Sequence of chain 1.A:
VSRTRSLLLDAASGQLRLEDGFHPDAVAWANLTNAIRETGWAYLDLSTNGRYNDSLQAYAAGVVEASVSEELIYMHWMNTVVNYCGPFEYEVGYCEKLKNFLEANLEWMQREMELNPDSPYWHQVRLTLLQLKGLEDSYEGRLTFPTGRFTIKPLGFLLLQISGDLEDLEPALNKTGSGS

Binding-site contacts:
Ligand atom C2 contacts residue ASN47 of chain 1.A at 2.6 Å.
Ligand atom C8 contacts residue TYR59 of chain 1.A at 3.0 Å (hydrophobic).
Ligand atom C1 contacts residue ASN47 of chain 1.A at 1.5 Å.
Ligand atom C8 contacts residue ASP61 of chain 1.A at 3.9 Å.
Ligand atom N2 contacts residue THR49 of chain 1.A at 4.1 Å.
Ligand atom C5 contacts residue ASN47 of chain 1.A at 3.6 Å.
Ligand atom C7 contacts residue ASN47 of chain 1.A at 3.3 Å.
Ligand atom C3 contacts residue ASN47 of chain 1.A at 3.9 Å.
Ligand atom C7 contacts residue TYR59 of chain 1.A at 4.3 Å (hydrophobic).
Ligand atom O7 contacts residue SER18 of chain 1.A at 4.1 Å.
Ligand atom O7 contacts residue ASN47 of chain 1.A at 3.4 Å (h-bond).
Ligand atom C7 contacts residue THR49 of chain 1.A at 3.0 Å.
Ligand atom C8 contacts residue LEU48 of chain 1.A at 4.2 Å (hydrophobic).
Ligand atom C8 contacts residue THR49 of chain 1.A at 3.5 Å.
Ligand atom O7 contacts residue LEU48 of chain 1.A at 4.0 Å.
Ligand atom O7 contacts residue THR49 of chain 1.A at 2.0 Å (h-bond).
Ligand atom C4 contacts residue ASN47 of chain 1.A at 4.3 Å.
Ligand atom C8 contacts residue LEU60 of chain 1.A at 4.2 Å (hydrophobic).
Ligand atom C8 contacts residue ASN47 of chain 1.A at 3.1 Å.
Ligand atom O5 contacts residue ASN47 of chain 1.A at 2.4 Å (h-bond).
Ligand atom N2 contacts residue ASP61 of chain 1.A at 4.2 Å.
Ligand atom N2 contacts residue ASN47 of chain 1.A at 3.0 Å (h-bond).

The protein below binds the small molecule below.
Small molecule (SMILES): CC(=O)N[C@@H]1[C@@H](O)[C@H](O)[C@@H](CO)O[C@H]1O